A small-molecule ligand and the protein it binds are described below.
Small molecule (SMILES): CC(=O)N[C@H]1[C@H](O[C@H]2[C@H](O)[C@@H](NC(C)=O)CO[C@@H]2CO)O[C@H](CO)[C@@H](O)[C@@H]1O

Binding-site contacts:
Ligand atom C3 contacts residue GLN527 of chain 1.A at 3.5 Å.
Ligand atom C8 contacts residue GLU403 of chain 1.A at 3.8 Å.
Ligand atom O3 contacts residue GLU522 of chain 1.A at 4.5 Å.
Ligand atom C8 contacts residue GLN527 of chain 1.A at 4.3 Å.
Ligand atom C4 contacts residue GLY523 of chain 1.A at 4.4 Å.
Ligand atom N2 contacts residue GLN527 of chain 1.A at 3.1 Å (h-bond).
Ligand atom C7 contacts residue GLN527 of chain 1.A at 4.2 Å.
Ligand atom O4 contacts residue GLU522 of chain 1.A at 4.3 Å.
Ligand atom C2 contacts residue GLN527 of chain 1.A at 3.6 Å.
Ligand atom O6 contacts residue GLU522 of chain 1.A at 3.9 Å.
Ligand atom O7 contacts residue PRO524 of chain 1.A at 3.4 Å.
Ligand atom C1 contacts residue PRO524 of chain 1.A at 4.4 Å (hydrophobic).
Ligand atom C4 contacts residue GLU522 of chain 1.A at 4.1 Å.
Ligand atom C4 contacts residue ASN416 of chain 1.A at 4.2 Å.
Ligand atom C7 contacts residue PRO524 of chain 1.A at 4.5 Å (hydrophobic).
Ligand atom C2 contacts residue ASN416 of chain 1.A at 2.4 Å.
Ligand atom C3 contacts residue ASN416 of chain 1.A at 3.7 Å.
Ligand atom O3 contacts residue GLN527 of chain 1.A at 4.3 Å.
Ligand atom C1 contacts residue ASN416 of chain 1.A at 1.4 Å.
Ligand atom O3 contacts residue PRO524 of chain 1.A at 4.1 Å.
Ligand atom C1 contacts residue GLN527 of chain 1.A at 3.7 Å.
Ligand atom C2 contacts residue PRO524 of chain 1.A at 4.5 Å (hydrophobic).
Ligand atom C5 contacts residue ASN416 of chain 1.A at 3.6 Å.
Ligand atom O6 contacts residue GLY523 of chain 1.A at 3.6 Å.
Ligand atom C7 contacts residue ASN416 of chain 1.A at 3.6 Å.
Ligand atom N2 contacts residue ASN416 of chain 1.A at 2.8 Å (h-bond).
Ligand atom O4 contacts residue PRO524 of chain 1.A at 3.6 Å.
Ligand atom O5 contacts residue ASN416 of chain 1.A at 2.3 Å (h-bond).
Ligand atom O5 contacts residue GLY523 of chain 1.A at 4.3 Å.
Ligand atom O7 contacts residue ASN416 of chain 1.A at 4.0 Å.
Ligand atom C4 contacts residue PRO524 of chain 1.A at 4.4 Å (hydrophobic).
Ligand atom C3 contacts residue PRO524 of chain 1.A at 3.9 Å (hydrophobic).

Sequence of chain 1.A:
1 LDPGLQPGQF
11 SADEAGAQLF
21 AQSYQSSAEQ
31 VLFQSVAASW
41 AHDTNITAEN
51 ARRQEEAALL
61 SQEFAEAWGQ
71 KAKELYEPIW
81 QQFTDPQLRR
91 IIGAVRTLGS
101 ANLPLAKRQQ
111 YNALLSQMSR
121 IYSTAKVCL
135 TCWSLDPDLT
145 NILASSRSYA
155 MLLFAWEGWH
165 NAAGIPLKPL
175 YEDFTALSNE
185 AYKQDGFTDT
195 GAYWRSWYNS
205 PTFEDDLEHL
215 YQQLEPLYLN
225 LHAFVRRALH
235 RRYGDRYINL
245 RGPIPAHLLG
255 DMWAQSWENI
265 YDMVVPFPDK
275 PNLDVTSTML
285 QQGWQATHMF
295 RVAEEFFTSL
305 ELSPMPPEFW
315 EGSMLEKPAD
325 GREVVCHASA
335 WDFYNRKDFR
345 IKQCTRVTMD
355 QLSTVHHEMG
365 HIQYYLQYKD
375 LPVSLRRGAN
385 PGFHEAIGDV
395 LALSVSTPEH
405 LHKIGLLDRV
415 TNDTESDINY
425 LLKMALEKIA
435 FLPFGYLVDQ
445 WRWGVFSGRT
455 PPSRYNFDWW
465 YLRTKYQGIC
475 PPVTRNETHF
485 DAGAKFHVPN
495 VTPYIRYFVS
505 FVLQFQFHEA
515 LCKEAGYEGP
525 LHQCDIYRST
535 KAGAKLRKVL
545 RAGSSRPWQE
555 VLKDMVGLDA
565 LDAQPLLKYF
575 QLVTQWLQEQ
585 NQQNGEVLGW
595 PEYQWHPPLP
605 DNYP